Binding-site contacts:
Ligand atom C2C contacts residue VAL188 of chain 6.A at 3.2 Å (hydrophobic).
Ligand atom C4 contacts residue MET224 of chain 6.A at 3.8 Å (hydrophobic).
Ligand atom C5 contacts residue TYR152 of chain 6.A at 3.8 Å (hydrophobic).
Ligand atom C7C contacts residue TYR197 of chain 6.A at 3.8 Å (hydrophobic).
Ligand atom O1B contacts residue MET221 of chain 6.A at 3.4 Å.
Ligand atom C6C contacts residue VAL191 of chain 6.A at 3.2 Å (hydrophobic).
Ligand atom C5B contacts residue TYR197 of chain 6.A at 3.7 Å (hydrophobic).
Ligand atom O1 contacts residue PHE186 of chain 6.A at 3.5 Å.
Ligand atom C31 contacts residue VAL176 of chain 6.A at 3.3 Å (hydrophobic).
Ligand atom C3B contacts residue MET221 of chain 6.A at 3.8 Å (hydrophobic).
Ligand atom CM1 contacts residue SER107 of chain 6.A at 3.9 Å.
Ligand atom C4 contacts residue PHE186 of chain 6.A at 3.6 Å (hydrophobic).
Ligand atom C5 contacts residue PHE186 of chain 6.A at 3.5 Å (hydrophobic).
Ligand atom C5C contacts residue TYR128 of chain 6.A at 3.5 Å (hydrophobic).
Ligand atom C6B contacts residue LEU106 of chain 6.A at 3.9 Å (hydrophobic).
Ligand atom C5B contacts residue LEU106 of chain 6.A at 3.5 Å (hydrophobic).
Ligand atom C7C contacts residue TYR128 of chain 6.A at 3.6 Å (hydrophobic).
Ligand atom C6C contacts residue MET221 of chain 6.A at 3.7 Å (hydrophobic).
Ligand atom N2 contacts residue PHE186 of chain 6.A at 3.7 Å.
Ligand atom C1B contacts residue MET221 of chain 6.A at 3.8 Å (hydrophobic).
Ligand atom C31 contacts residue SER175 of chain 6.A at 3.6 Å.
Ligand atom C4B contacts residue LEU106 of chain 6.A at 3.7 Å (hydrophobic).
Ligand atom N3A contacts residue ASN219 of chain 6.A at 3.0 Å (h-bond).
Ligand atom N2 contacts residue ALA24 of chain 6.C at 3.4 Å.
Ligand atom C31 contacts residue PRO174 of chain 6.A at 3.4 Å (hydrophobic).
Ligand atom C2B contacts residue MET221 of chain 6.A at 3.5 Å (hydrophobic).
Ligand atom C6B contacts residue TYR197 of chain 6.A at 3.6 Å (hydrophobic).
Ligand atom O1B contacts residue TYR128 of chain 6.A at 3.9 Å.
Ligand atom O1 contacts residue TYR152 of chain 6.A at 3.9 Å.
Ligand atom C4 contacts residue TYR152 of chain 6.A at 3.9 Å (hydrophobic).
Ligand atom O1 contacts residue ALA24 of chain 6.C at 3.6 Å.
Ligand atom C5C contacts residue ILE104 of chain 6.A at 3.8 Å (hydrophobic).
Ligand atom C4C contacts residue TYR152 of chain 6.A at 3.8 Å (hydrophobic).
Ligand atom C31 contacts residue ALA150 of chain 6.A at 3.5 Å (hydrophobic).
Ligand atom C3C contacts residue VAL188 of chain 6.A at 3.3 Å (hydrophobic).
Ligand atom C3 contacts residue PRO174 of chain 6.A at 3.8 Å (hydrophobic).
Ligand atom C3C contacts residue TYR128 of chain 6.A at 3.9 Å (hydrophobic).
Ligand atom O1 contacts residue VAL188 of chain 6.A at 3.8 Å.
Ligand atom C3 contacts residue PHE186 of chain 6.A at 3.8 Å (hydrophobic).
Ligand atom C4A contacts residue ASN219 of chain 6.A at 3.5 Å.

Sequence of chain 6.C:
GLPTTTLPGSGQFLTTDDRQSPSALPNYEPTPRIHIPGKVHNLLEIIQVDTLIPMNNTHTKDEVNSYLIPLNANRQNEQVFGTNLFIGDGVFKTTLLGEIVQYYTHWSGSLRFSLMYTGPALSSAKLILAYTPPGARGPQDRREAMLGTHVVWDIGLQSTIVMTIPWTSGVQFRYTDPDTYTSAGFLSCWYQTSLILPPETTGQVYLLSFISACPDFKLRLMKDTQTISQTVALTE

Sequence of chain 6.A:
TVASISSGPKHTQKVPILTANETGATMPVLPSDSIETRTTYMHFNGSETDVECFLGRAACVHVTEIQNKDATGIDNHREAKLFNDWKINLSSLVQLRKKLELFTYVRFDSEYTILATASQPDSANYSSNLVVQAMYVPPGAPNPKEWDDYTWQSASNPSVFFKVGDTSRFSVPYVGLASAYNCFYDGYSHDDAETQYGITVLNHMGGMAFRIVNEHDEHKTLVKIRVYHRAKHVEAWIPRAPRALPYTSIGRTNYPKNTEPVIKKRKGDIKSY

This small molecule binds to this protein.
Small molecule (SMILES): Cc1cc(CCCCCCCOc2ccc(C3=N[C@@H](C)CO3)cc2)on1